This protein binds this small molecule.
Small molecule (SMILES): O=C(O)[C@H](O)[C@@H](O)[C@@H](O)C(=O)NO

Sequence of chain 2.B:
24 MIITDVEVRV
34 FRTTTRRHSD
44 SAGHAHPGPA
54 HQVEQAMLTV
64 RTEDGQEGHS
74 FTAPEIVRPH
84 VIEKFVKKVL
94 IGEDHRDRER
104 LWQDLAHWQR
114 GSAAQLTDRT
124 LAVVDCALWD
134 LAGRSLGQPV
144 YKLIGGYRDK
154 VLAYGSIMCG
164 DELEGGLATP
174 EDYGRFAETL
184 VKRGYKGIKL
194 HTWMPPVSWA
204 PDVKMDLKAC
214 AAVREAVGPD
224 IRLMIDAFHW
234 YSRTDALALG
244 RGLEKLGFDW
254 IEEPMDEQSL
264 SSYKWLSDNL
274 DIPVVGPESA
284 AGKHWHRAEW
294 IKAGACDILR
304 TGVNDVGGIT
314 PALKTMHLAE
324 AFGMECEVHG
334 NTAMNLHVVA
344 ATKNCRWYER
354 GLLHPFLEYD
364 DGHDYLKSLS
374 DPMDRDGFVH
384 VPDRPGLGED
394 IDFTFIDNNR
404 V

Binding-site contacts:
Ligand atom O2 contacts residue XYH1 of chain 2.F at 1.2 Å.
Ligand atom C3 contacts residue XYH1 of chain 2.F at 0.4 Å.
Ligand atom N contacts residue GLU352 of chain 2.A at 3.0 Å (salt-bridge).
Ligand atom O5B contacts residue XYH1 of chain 2.F at 0.1 Å (h-bond).
Ligand atom O3 contacts residue ARG113 of chain 2.B at 3.1 Å (salt-bridge).
Ligand atom O1 contacts residue MG1 of chain 2.D at 2.2 Å.
Ligand atom O4 contacts residue HIS232 of chain 2.A at 3.0 Å (h-bond).
Ligand atom O4 contacts residue XYH1 of chain 2.F at 0.3 Å (h-bond).
Ligand atom O1 contacts residue GLU281 of chain 2.A at 2.8 Å (salt-bridge).
Ligand atom C2 contacts residue XYH1 of chain 2.F at 0.8 Å.
Ligand atom C5 contacts residue HIS47 of chain 2.A at 3.2 Å.
Ligand atom ON contacts residue GLU255 of chain 2.A at 2.8 Å (salt-bridge).
Ligand atom C1 contacts residue MG1 of chain 2.D at 2.8 Å.
Ligand atom N contacts residue HIS194 of chain 2.A at 2.9 Å (h-bond).
Ligand atom O5B contacts residue HIS47 of chain 2.A at 2.8 Å (h-bond).
Ligand atom C1 contacts residue HIS194 of chain 2.A at 3.1 Å.
Ligand atom O1 contacts residue XYH1 of chain 2.F at 0.3 Å (h-bond).
Ligand atom O2 contacts residue HIS332 of chain 2.A at 3.2 Å (h-bond).
Ligand atom C1 contacts residue ASP229 of chain 2.A at 3.3 Å.
Ligand atom ON contacts residue ASP229 of chain 2.A at 2.8 Å (salt-bridge).
Ligand atom ON contacts residue ARG303 of chain 2.A at 3.0 Å (salt-bridge).
Ligand atom N contacts residue XYH1 of chain 2.F at 0.7 Å (h-bond).
Ligand atom O5A contacts residue ARG113 of chain 2.B at 3.0 Å (salt-bridge).
Ligand atom O5A contacts residue XYH1 of chain 2.F at 0.5 Å (h-bond).
Ligand atom O4 contacts residue HIS194 of chain 2.A at 3.2 Å.
Ligand atom N contacts residue ASP229 of chain 2.A at 3.2 Å (salt-bridge).
Ligand atom C1 contacts residue XYH1 of chain 2.F at 0.4 Å.
Ligand atom C4 contacts residue XYH1 of chain 2.F at 0.3 Å.
Ligand atom C5 contacts residue XYH1 of chain 2.F at 0.2 Å.
Ligand atom O1 contacts residue ARG113 of chain 2.B at 3.4 Å (salt-bridge).
Ligand atom ON contacts residue XYH1 of chain 2.F at 0.5 Å (h-bond).
Ligand atom O5A contacts residue HIS47 of chain 2.A at 3.0 Å (h-bond).
Ligand atom ON contacts residue MG1 of chain 2.D at 2.0 Å.
Ligand atom ON contacts residue LYS192 of chain 2.A at 2.6 Å (salt-bridge).
Ligand atom O1 contacts residue ASP229 of chain 2.A at 3.0 Å (salt-bridge).
Ligand atom ON contacts residue GLU352 of chain 2.A at 3.3 Å (salt-bridge).
Ligand atom ON contacts residue GLU281 of chain 2.A at 3.0 Å (salt-bridge).
Ligand atom O5A contacts residue HIS232 of chain 2.A at 2.6 Å (h-bond).
Ligand atom O3 contacts residue XYH1 of chain 2.F at 1.0 Å (h-bond).
Ligand atom N contacts residue MG1 of chain 2.D at 2.8 Å.

Sequence of chain 2.A:
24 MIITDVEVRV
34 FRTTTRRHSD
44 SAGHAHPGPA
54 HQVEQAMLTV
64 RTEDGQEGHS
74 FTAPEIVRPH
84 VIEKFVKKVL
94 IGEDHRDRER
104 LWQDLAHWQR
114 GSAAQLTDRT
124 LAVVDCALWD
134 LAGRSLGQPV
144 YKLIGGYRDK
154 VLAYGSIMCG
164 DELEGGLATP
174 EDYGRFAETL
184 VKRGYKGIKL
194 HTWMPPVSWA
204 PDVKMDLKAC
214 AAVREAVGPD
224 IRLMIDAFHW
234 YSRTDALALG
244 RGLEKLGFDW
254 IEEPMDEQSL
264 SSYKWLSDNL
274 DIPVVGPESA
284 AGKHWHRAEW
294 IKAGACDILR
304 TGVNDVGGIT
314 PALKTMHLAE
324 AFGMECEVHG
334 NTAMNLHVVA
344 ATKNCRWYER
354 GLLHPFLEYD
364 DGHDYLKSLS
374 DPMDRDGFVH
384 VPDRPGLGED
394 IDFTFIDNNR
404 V